Sequence of chain 1.U:
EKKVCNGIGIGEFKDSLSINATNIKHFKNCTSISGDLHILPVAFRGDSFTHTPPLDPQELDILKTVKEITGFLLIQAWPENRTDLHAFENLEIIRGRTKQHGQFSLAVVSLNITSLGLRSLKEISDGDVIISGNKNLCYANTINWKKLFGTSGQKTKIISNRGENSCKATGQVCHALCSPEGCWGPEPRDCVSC

Binding-site contacts:
Ligand atom O7 contacts residue ASN31 of chain 1.U at 3.0 Å (h-bond).
Ligand atom C5 contacts residue ASN31 of chain 1.U at 3.7 Å.
Ligand atom C2 contacts residue ASN31 of chain 1.U at 2.5 Å.
Ligand atom C3 contacts residue ASN31 of chain 1.U at 3.8 Å.
Ligand atom C4 contacts residue ASN31 of chain 1.U at 4.2 Å.
Ligand atom O5 contacts residue ASN31 of chain 1.U at 2.4 Å (h-bond).
Ligand atom O7 contacts residue LYS30 of chain 1.U at 3.7 Å.
Ligand atom N2 contacts residue ASN31 of chain 1.U at 3.0 Å (h-bond).
Ligand atom C1 contacts residue ASN31 of chain 1.U at 1.4 Å.
Ligand atom C8 contacts residue ASN31 of chain 1.U at 4.4 Å.
Ligand atom C7 contacts residue ASN31 of chain 1.U at 3.2 Å.

This small molecule binds to this protein.
Small molecule (SMILES): CC(=O)N[C@@H]1[C@@H](O)[C@H](O)[C@@H](CO)O[C@H]1O